Sequence of chain 14.A:
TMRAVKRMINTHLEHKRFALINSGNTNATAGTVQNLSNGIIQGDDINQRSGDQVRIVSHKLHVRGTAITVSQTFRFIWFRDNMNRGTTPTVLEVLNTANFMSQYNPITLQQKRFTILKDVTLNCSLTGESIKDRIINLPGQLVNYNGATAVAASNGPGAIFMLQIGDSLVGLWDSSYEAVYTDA

Binding-site contacts:
Ligand atom OP1 contacts residue ARG15 of chain 14.A at 2.5 Å.
Ligand atom OP2 contacts residue ARG19 of chain 14.A at 2.1 Å (salt-bridge).
Ligand atom C5 contacts residue ARG19 of chain 14.A at 2.9 Å.
Ligand atom O5' contacts residue ARG19 of chain 14.A at 2.1 Å (salt-bridge).
Ligand atom OP2 contacts residue ALA16 of chain 14.A at 4.1 Å.
Ligand atom C2 contacts residue A2 of chain 14.B at 3.9 Å.
Ligand atom C2' contacts residue ARG19 of chain 14.A at 3.6 Å.
Ligand atom N3 contacts residue A2 of chain 14.B at 3.7 Å.
Ligand atom C3' contacts residue ARG15 of chain 14.A at 3.8 Å.
Ligand atom O4 contacts residue A3 of chain 14.B at 2.8 Å (h-bond).
Ligand atom C3' contacts residue ARG19 of chain 14.A at 3.4 Å.
Ligand atom O2 contacts residue A3 of chain 14.B at 3.2 Å.
Ligand atom C2 contacts residue A3 of chain 14.B at 3.5 Å.
Ligand atom N3 contacts residue A1 of chain 14.B at 2.7 Å (h-bond).
Ligand atom N3 contacts residue A3 of chain 14.B at 2.8 Å (h-bond).
Ligand atom C4' contacts residue ARG19 of chain 14.A at 3.7 Å.
Ligand atom O3' contacts residue ARG15 of chain 14.A at 3.1 Å (salt-bridge).
Ligand atom N1 contacts residue A3 of chain 14.B at 4.3 Å.
Ligand atom C4 contacts residue A1 of chain 14.B at 3.4 Å.
Ligand atom C6 contacts residue ARG19 of chain 14.A at 2.7 Å.
Ligand atom C4 contacts residue ARG19 of chain 14.A at 3.9 Å.
Ligand atom C4' contacts residue ARG15 of chain 14.A at 3.3 Å.
Ligand atom C1' contacts residue ARG19 of chain 14.A at 4.3 Å.
Ligand atom N1 contacts residue ARG19 of chain 14.A at 3.9 Å.
Ligand atom O3' contacts residue ARG19 of chain 14.A at 3.6 Å (salt-bridge).
Ligand atom O2 contacts residue A2 of chain 14.B at 3.7 Å.
Ligand atom P contacts residue ARG15 of chain 14.A at 3.1 Å.
Ligand atom O5' contacts residue ARG15 of chain 14.A at 3.6 Å.
Ligand atom O2 contacts residue A1 of chain 14.B at 2.7 Å (h-bond).
Ligand atom C5' contacts residue ARG15 of chain 14.A at 2.5 Å.
Ligand atom OP1 contacts residue LYS18 of chain 14.A at 3.7 Å.
Ligand atom O4 contacts residue A1 of chain 14.B at 3.0 Å (h-bond).
Ligand atom OP1 contacts residue MET14 of chain 14.A at 3.8 Å.
Ligand atom C2 contacts residue A1 of chain 14.B at 3.1 Å.
Ligand atom OP2 contacts residue ARG15 of chain 14.A at 2.5 Å.
Ligand atom P contacts residue ARG19 of chain 14.A at 2.8 Å.
Ligand atom C5' contacts residue ARG19 of chain 14.A at 3.2 Å.
Ligand atom OP1 contacts residue ARG19 of chain 14.A at 4.1 Å.
Ligand atom C4 contacts residue A3 of chain 14.B at 3.6 Å.
Ligand atom O4' contacts residue ARG19 of chain 14.A at 3.9 Å.

The small molecule below binds the protein below.
Small molecule (SMILES): O=c1ccn([C@@H]2O[C@H](CO[P](=O)(O)O[C@H]3[C@@H](O)[C@H](n4ccc(=O)[nH]c4=O)O[C@@H]3CO[P](=O)(O)O[C@H]3[C@@H](O)[C@H](n4ccc(=O)[nH]c4=O)O[C@@H]3CO[P](=O)(O)O[C@H]3[C@@H](O)[C@H](n4ccc(=O)[nH]c4=O)O[C@@H]3COP(=O)=O)[C@@H](O)[C@H]2O)c(=O)[nH]1